Sequence of chain 3.A:
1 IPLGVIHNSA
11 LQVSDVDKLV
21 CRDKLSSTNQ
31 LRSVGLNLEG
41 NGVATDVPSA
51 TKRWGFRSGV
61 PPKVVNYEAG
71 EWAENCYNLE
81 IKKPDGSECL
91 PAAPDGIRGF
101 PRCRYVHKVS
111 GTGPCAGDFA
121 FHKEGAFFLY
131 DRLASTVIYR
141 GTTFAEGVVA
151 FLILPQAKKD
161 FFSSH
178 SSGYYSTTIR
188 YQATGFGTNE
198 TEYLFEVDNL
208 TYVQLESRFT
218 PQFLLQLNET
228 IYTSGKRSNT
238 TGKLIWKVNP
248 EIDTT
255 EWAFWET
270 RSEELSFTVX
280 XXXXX

A small-molecule ligand and the protein it binds are described below.
Small molecule (SMILES): CC(=O)N[C@@H]1[C@@H](O)[C@H](O)[C@@H](CO)O[C@H]1O

Binding-site contacts:
Ligand atom N2 contacts residue ASN206 of chain 3.A at 2.8 Å (h-bond).
Ligand atom C3 contacts residue ASN206 of chain 3.A at 3.8 Å.
Ligand atom C8 contacts residue GLU203 of chain 3.A at 3.2 Å.
Ligand atom C7 contacts residue GLU203 of chain 3.A at 4.5 Å.
Ligand atom C7 contacts residue ASP205 of chain 3.A at 4.3 Å.
Ligand atom C7 contacts residue ASN206 of chain 3.A at 3.3 Å.
Ligand atom O7 contacts residue ASN206 of chain 3.A at 3.3 Å (h-bond).
Ligand atom C8 contacts residue ASN206 of chain 3.A at 4.1 Å.
Ligand atom C8 contacts residue ASP205 of chain 3.A at 4.2 Å.
Ligand atom C4 contacts residue ASN206 of chain 3.A at 4.2 Å.
Ligand atom O7 contacts residue ASP205 of chain 3.A at 3.8 Å.
Ligand atom O5 contacts residue ASN206 of chain 3.A at 2.5 Å (h-bond).
Ligand atom C1 contacts residue ASN206 of chain 3.A at 1.4 Å.
Ligand atom C5 contacts residue ASN206 of chain 3.A at 3.7 Å.
Ligand atom C2 contacts residue ASN206 of chain 3.A at 2.4 Å.